This small molecule binds to this protein.
Small molecule (SMILES): CC(=O)N[C@H]1[C@H](O[C@H]2[C@H](O)[C@@H](NC(C)=O)CO[C@@H]2CO)O[C@H](CO)[C@@H](O)[C@@H]1O

Binding-site contacts:
Ligand atom C5 contacts residue ASN23 of chain 1.A at 3.6 Å.
Ligand atom O5 contacts residue THR15 of chain 1.A at 4.2 Å.
Ligand atom C6 contacts residue THR25 of chain 1.A at 3.6 Å.
Ligand atom O5 contacts residue ASN23 of chain 1.A at 2.3 Å (h-bond).
Ligand atom C2 contacts residue ASN23 of chain 1.A at 2.5 Å.
Ligand atom C5 contacts residue THR15 of chain 1.A at 4.4 Å.
Ligand atom C8 contacts residue THR13 of chain 1.A at 3.5 Å.
Ligand atom C8 contacts residue ASN23 of chain 1.A at 4.2 Å.
Ligand atom C1 contacts residue ASN23 of chain 1.A at 1.4 Å.
Ligand atom O7 contacts residue ASN23 of chain 1.A at 3.0 Å (h-bond).
Ligand atom O6 contacts residue THR25 of chain 1.A at 4.3 Å.
Ligand atom C7 contacts residue ASN23 of chain 1.A at 3.2 Å.
Ligand atom N2 contacts residue ASN23 of chain 1.A at 3.0 Å (h-bond).
Ligand atom C1 contacts residue THR15 of chain 1.A at 4.4 Å.
Ligand atom C4 contacts residue ASN23 of chain 1.A at 4.2 Å.
Ligand atom C3 contacts residue ASN23 of chain 1.A at 3.8 Å.
Ligand atom O5 contacts residue THR25 of chain 1.A at 4.4 Å.
Ligand atom C5 contacts residue THR25 of chain 1.A at 4.5 Å.

Sequence of chain 1.A:
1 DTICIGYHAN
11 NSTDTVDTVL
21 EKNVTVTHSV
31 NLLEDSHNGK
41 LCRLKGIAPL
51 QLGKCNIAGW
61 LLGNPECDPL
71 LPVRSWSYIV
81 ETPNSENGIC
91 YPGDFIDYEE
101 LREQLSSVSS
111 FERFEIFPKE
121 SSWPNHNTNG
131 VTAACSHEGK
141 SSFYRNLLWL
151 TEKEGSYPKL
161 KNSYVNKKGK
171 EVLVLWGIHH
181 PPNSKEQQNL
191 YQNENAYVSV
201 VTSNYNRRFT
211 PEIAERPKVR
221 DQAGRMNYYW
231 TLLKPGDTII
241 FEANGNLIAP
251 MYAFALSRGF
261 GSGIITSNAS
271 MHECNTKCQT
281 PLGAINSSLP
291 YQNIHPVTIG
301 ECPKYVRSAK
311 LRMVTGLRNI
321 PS